Binding-site contacts:
Ligand atom C4 contacts residue VAL94 of chain 20.C at 2.8 Å (hydrophobic).
Ligand atom C5 contacts residue VAL94 of chain 20.C at 2.5 Å (hydrophobic).
Ligand atom C4 contacts residue LEU93 of chain 20.C at 2.9 Å (hydrophobic).
Ligand atom C4 contacts residue LEU114 of chain 20.C at 2.8 Å (hydrophobic).
Ligand atom C6 contacts residue TYR111 of chain 20.C at 3.1 Å (hydrophobic).
Ligand atom N1 contacts residue VAL94 of chain 20.C at 1.9 Å.
Ligand atom O2' contacts residue TRP95 of chain 20.C at 2.5 Å.
Ligand atom C2 contacts residue LEU93 of chain 20.C at 2.0 Å (hydrophobic).
Ligand atom O2 contacts residue VAL94 of chain 20.C at 1.5 Å.
Ligand atom C6 contacts residue GLY113 of chain 20.C at 1.8 Å.
Ligand atom O4' contacts residue VAL94 of chain 20.C at 2.7 Å.
Ligand atom N1 contacts residue GLY113 of chain 20.C at 2.8 Å.
Ligand atom C5 contacts residue GLY112 of chain 20.C at 2.6 Å.
Ligand atom O4 contacts residue GLY113 of chain 20.C at 2.0 Å.
Ligand atom C6 contacts residue VAL94 of chain 20.C at 1.8 Å (hydrophobic).
Ligand atom N3 contacts residue LEU93 of chain 20.C at 1.6 Å (h-bond).
Ligand atom C6 contacts residue GLY112 of chain 20.C at 2.2 Å.
Ligand atom N3 contacts residue GLY113 of chain 20.C at 2.1 Å.
Ligand atom OP1 contacts residue ASN136 of chain 20.C at 2.4 Å (h-bond).
Ligand atom N3 contacts residue LEU114 of chain 20.C at 2.9 Å (h-bond).
Ligand atom C4 contacts residue GLY113 of chain 20.C at 1.2 Å.
Ligand atom O4 contacts residue GLU131 of chain 20.C at 2.6 Å (salt-bridge).
Ligand atom C2 contacts residue GLY113 of chain 20.C at 2.8 Å.
Ligand atom O2 contacts residue LEU93 of chain 20.C at 1.9 Å (h-bond).
Ligand atom C1' contacts residue TRP95 of chain 20.C at 2.4 Å (hydrophobic).
Ligand atom C1' contacts residue VAL94 of chain 20.C at 2.6 Å (hydrophobic).
Ligand atom O3' contacts residue GLU131 of chain 20.C at 2.8 Å (salt-bridge).
Ligand atom O5' contacts residue ASN133 of chain 20.C at 2.9 Å (h-bond).
Ligand atom C5 contacts residue GLY113 of chain 20.C at 1.2 Å.
Ligand atom OP2 contacts residue ASN133 of chain 20.C at 2.5 Å.
Ligand atom C4' contacts residue TRP95 of chain 20.C at 3.0 Å (hydrophobic).
Ligand atom N3 contacts residue VAL94 of chain 20.C at 2.3 Å.
Ligand atom N3 contacts residue VAL107 of chain 20.C at 2.9 Å.
Ligand atom C5 contacts residue THR110 of chain 20.C at 2.9 Å.
Ligand atom O4 contacts residue VAL107 of chain 20.C at 1.8 Å.
Ligand atom N1 contacts residue GLY112 of chain 20.C at 2.9 Å (h-bond).
Ligand atom C4 contacts residue VAL107 of chain 20.C at 2.6 Å (hydrophobic).
Ligand atom O4' contacts residue TRP95 of chain 20.C at 2.8 Å (h-bond).
Ligand atom O4 contacts residue LEU114 of chain 20.C at 2.8 Å (h-bond).
Ligand atom C2 contacts residue VAL94 of chain 20.C at 1.7 Å (hydrophobic).

Sequence of chain 16.C:
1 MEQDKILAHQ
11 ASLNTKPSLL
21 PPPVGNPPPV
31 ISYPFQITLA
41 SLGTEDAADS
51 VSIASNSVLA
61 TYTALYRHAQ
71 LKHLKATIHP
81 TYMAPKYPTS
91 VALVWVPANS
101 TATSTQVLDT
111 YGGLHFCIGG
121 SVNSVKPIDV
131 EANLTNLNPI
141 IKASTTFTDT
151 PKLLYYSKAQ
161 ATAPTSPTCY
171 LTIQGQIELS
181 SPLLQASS

The protein below binds the small molecule below.
Small molecule (SMILES): O=c1ccn([C@@H]2O[C@H](CO[P](=O)(O)O[C@H]3[C@@H](O)[C@H](n4ccc(=O)[nH]c4=O)O[C@@H]3COP(=O)(O)O)[C@@H](O)[C@H]2O)c(=O)[nH]1

Sequence of chain 20.D:
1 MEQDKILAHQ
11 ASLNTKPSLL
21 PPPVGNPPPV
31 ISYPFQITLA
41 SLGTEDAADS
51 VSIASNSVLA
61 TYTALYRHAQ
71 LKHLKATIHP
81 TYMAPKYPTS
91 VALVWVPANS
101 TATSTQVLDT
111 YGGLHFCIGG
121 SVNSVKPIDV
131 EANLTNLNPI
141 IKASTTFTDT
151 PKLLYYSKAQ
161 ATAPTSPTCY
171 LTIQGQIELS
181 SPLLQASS

Sequence of chain 20.C:
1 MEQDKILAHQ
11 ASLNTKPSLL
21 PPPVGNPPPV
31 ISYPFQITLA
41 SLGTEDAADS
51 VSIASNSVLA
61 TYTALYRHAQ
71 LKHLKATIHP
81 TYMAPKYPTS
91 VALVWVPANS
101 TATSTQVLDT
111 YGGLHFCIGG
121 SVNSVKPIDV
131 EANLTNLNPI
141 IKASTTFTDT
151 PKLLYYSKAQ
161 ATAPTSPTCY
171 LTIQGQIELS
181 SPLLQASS